Binding-site contacts:
Ligand atom C6 contacts residue LEU142 of chain 1.A at 4.0 Å (hydrophobic).
Ligand atom O1 contacts residue LYS138 of chain 1.A at 3.1 Å (salt-bridge).
Ligand atom C4 contacts residue HIS68 of chain 1.A at 4.0 Å.
Ligand atom C16 contacts residue LYS138 of chain 1.A at 4.0 Å.
Ligand atom C4 contacts residue LEU142 of chain 1.A at 3.9 Å (hydrophobic).
Ligand atom C12 contacts residue ILE57 of chain 1.A at 3.5 Å (hydrophobic).
Ligand atom C8 contacts residue LYS138 of chain 1.A at 3.6 Å.
Ligand atom C7 contacts residue LYS138 of chain 1.A at 3.9 Å.
Ligand atom O3 contacts residue HIS68 of chain 1.A at 3.4 Å (h-bond).
Ligand atom N contacts residue ILE66 of chain 1.A at 3.3 Å.
Ligand atom C5 contacts residue HIS68 of chain 1.A at 3.8 Å.
Ligand atom O2 contacts residue ALA89 of chain 1.A at 3.3 Å.
Ligand atom C7 contacts residue TYR82 of chain 1.A at 3.4 Å (hydrophobic).
Ligand atom C8 contacts residue VAL84 of chain 1.A at 3.7 Å (hydrophobic).
Ligand atom C7 contacts residue PHE99 of chain 1.A at 3.5 Å (hydrophobic).
Ligand atom C13 contacts residue ILE57 of chain 1.A at 3.2 Å (hydrophobic).
Ligand atom C13 contacts residue LYS138 of chain 1.A at 3.3 Å.
Ligand atom C9 contacts residue HIS68 of chain 1.A at 4.0 Å.
Ligand atom C9 contacts residue LYS138 of chain 1.A at 3.9 Å.
Ligand atom C9 contacts residue VAL84 of chain 1.A at 3.9 Å (hydrophobic).
Ligand atom C6 contacts residue LYS138 of chain 1.A at 3.8 Å.
Ligand atom C11 contacts residue LYS138 of chain 1.A at 3.8 Å.
Ligand atom C11 contacts residue ILE66 of chain 1.A at 3.7 Å (hydrophobic).
Ligand atom C10 contacts residue HIS68 of chain 1.A at 3.7 Å.
Ligand atom C2 contacts residue LEU55 of chain 1.A at 3.6 Å (hydrophobic).
Ligand atom O3 contacts residue ILE66 of chain 1.A at 3.4 Å.
Ligand atom C6 contacts residue TYR82 of chain 1.A at 3.0 Å (hydrophobic).
Ligand atom C3 contacts residue LEU55 of chain 1.A at 4.0 Å (hydrophobic).
Ligand atom C16 contacts residue VAL37 of chain 1.A at 3.7 Å (hydrophobic).
Ligand atom C12 contacts residue LYS138 of chain 1.A at 3.3 Å.
Ligand atom C2 contacts residue VAL37 of chain 1.A at 4.0 Å (hydrophobic).
Ligand atom C15 contacts residue VAL37 of chain 1.A at 3.9 Å (hydrophobic).
Ligand atom C15 contacts residue LYS138 of chain 1.A at 3.9 Å.
Ligand atom C14 contacts residue LYS138 of chain 1.A at 3.7 Å.
Ligand atom C1 contacts residue HIS68 of chain 1.A at 3.9 Å.
Ligand atom O2 contacts residue VAL84 of chain 1.A at 3.3 Å.
Ligand atom O3 contacts residue VAL84 of chain 1.A at 3.4 Å.
Ligand atom C12 contacts residue ILE66 of chain 1.A at 3.2 Å (hydrophobic).
Ligand atom C8 contacts residue PHE99 of chain 1.A at 3.5 Å (hydrophobic).
Ligand atom S contacts residue VAL84 of chain 1.A at 3.8 Å.

A small-molecule ligand and the protein it binds are described below.
Small molecule (SMILES): O=S(=O)(O)c1cccc2cccc(Nc3ccccc3)c12

Sequence of chain 1.A:
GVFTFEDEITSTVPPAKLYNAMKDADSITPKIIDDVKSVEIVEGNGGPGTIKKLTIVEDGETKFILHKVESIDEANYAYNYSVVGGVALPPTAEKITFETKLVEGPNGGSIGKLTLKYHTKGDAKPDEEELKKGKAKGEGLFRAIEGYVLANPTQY